Binding-site contacts:
Ligand atom C7 contacts residue ASN489 of chain 1.B at 3.0 Å.
Ligand atom C5 contacts residue THR491 of chain 1.B at 3.6 Å.
Ligand atom N2 contacts residue ASN489 of chain 1.B at 2.9 Å (h-bond).
Ligand atom O5 contacts residue ASN489 of chain 1.B at 2.4 Å (h-bond).
Ligand atom C1 contacts residue ASN489 of chain 1.B at 1.4 Å.
Ligand atom C8 contacts residue ASN489 of chain 1.B at 4.2 Å.
Ligand atom O5 contacts residue THR491 of chain 1.B at 3.0 Å (h-bond).
Ligand atom C3 contacts residue ASN489 of chain 1.B at 3.8 Å.
Ligand atom O7 contacts residue ASN489 of chain 1.B at 2.8 Å (h-bond).
Ligand atom C4 contacts residue ASN489 of chain 1.B at 4.2 Å.
Ligand atom O6 contacts residue ASN489 of chain 1.B at 4.5 Å.
Ligand atom C6 contacts residue THR491 of chain 1.B at 3.7 Å.
Ligand atom C1 contacts residue THR491 of chain 1.B at 3.6 Å.
Ligand atom C5 contacts residue ASN489 of chain 1.B at 3.7 Å.
Ligand atom O6 contacts residue THR491 of chain 1.B at 3.1 Å (h-bond).
Ligand atom C2 contacts residue ASN489 of chain 1.B at 2.4 Å.

Sequence of chain 1.B:
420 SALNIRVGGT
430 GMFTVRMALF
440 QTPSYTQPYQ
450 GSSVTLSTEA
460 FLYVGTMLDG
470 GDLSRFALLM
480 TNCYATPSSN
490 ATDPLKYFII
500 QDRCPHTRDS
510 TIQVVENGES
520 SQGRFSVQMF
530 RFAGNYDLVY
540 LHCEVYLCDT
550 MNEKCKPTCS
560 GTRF

A protein and the small-molecule ligand that binds it are described below.
Small molecule (SMILES): CC(=O)N[C@@H]1[C@@H](O)[C@H](O)[C@@H](CO)O[C@H]1O